This small molecule binds to this protein.
Small molecule (SMILES): CC(=O)N[C@@H]1[C@@H](O)[C@H](O)[C@@H](CO)O[C@H]1O

Sequence of chain 3.B:
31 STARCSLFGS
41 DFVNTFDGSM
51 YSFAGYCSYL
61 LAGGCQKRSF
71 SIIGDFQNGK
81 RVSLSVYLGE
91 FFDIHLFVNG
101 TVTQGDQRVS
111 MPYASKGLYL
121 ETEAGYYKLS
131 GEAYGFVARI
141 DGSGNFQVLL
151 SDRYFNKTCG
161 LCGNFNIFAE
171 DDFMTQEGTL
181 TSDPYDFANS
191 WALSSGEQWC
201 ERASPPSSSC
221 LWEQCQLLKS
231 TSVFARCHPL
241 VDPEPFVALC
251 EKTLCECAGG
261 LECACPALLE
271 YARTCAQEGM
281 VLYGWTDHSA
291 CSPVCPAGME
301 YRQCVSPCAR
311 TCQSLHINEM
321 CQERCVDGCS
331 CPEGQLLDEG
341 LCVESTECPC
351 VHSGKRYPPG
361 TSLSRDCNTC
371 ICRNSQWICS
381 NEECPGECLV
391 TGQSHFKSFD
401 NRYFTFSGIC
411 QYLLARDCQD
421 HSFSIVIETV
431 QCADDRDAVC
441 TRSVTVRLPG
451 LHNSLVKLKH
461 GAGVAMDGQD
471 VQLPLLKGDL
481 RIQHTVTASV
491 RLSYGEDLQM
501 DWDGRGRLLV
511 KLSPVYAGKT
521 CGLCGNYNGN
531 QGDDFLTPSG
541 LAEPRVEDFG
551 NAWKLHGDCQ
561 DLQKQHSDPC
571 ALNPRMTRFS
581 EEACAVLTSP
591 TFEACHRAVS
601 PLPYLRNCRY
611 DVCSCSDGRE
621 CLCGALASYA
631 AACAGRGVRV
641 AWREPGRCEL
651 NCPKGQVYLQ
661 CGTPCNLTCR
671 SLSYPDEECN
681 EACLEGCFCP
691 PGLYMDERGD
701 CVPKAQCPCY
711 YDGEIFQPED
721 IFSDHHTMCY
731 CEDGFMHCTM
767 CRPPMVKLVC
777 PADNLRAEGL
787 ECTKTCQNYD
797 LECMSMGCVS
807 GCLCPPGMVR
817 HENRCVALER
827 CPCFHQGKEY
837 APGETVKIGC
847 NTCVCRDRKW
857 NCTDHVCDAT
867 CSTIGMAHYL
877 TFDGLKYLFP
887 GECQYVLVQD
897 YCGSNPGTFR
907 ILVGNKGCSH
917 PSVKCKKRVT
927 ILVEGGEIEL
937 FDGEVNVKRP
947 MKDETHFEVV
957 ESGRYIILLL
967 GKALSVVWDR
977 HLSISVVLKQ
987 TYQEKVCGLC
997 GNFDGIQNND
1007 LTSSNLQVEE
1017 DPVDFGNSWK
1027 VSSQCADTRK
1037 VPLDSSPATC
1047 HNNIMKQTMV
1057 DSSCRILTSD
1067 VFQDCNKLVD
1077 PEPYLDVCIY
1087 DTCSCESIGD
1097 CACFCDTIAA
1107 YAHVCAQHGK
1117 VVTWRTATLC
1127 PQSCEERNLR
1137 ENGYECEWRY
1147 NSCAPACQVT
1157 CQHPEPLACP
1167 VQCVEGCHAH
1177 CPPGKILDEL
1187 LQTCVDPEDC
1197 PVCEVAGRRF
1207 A

Binding-site contacts:
Ligand atom C7 contacts residue ASN1147 of chain 3.B at 3.1 Å.
Ligand atom O7 contacts residue ASN1147 of chain 3.B at 3.9 Å.
Ligand atom O6 contacts residue HIS1176 of chain 3.B at 3.2 Å (h-bond).
Ligand atom C3 contacts residue ASN1147 of chain 3.B at 3.8 Å.
Ligand atom C2 contacts residue ASN1147 of chain 3.B at 2.5 Å.
Ligand atom C5 contacts residue ASN1147 of chain 3.B at 3.7 Å.
Ligand atom C4 contacts residue ASN1147 of chain 3.B at 4.2 Å.
Ligand atom C1 contacts residue ASN1147 of chain 3.B at 1.4 Å.
Ligand atom N2 contacts residue ASN1147 of chain 3.B at 2.6 Å (h-bond).
Ligand atom O5 contacts residue ASN1147 of chain 3.B at 2.4 Å (h-bond).
Ligand atom C8 contacts residue ASN1147 of chain 3.B at 3.5 Å.